A protein and the small-molecule ligand that binds it are described below.
Small molecule (SMILES): C=CC1=C(C)C2=N3->[Ni]45<-N6=C(C=c7c(C)c(C=C)c(n74)=C2)C(C)=C(CCC(=O)O)C6=Cc2c(CCC(=O)O)c(C)c(n25)C=C13

Binding-site contacts:
Ligand atom CAC contacts residue VAL93 of chain 1.E at 3.4 Å (hydrophobic).
Ligand atom CMA contacts residue LYS61 of chain 1.E at 3.2 Å.
Ligand atom C4A contacts residue VAL62 of chain 1.E at 3.6 Å (hydrophobic).
Ligand atom O1D contacts residue PHE46 of chain 1.E at 3.7 Å.
Ligand atom CAD contacts residue LEU91 of chain 1.E at 3.6 Å (hydrophobic).
Ligand atom C3D contacts residue HIS58 of chain 1.E at 3.4 Å.
Ligand atom CMA contacts residue ALA65 of chain 1.E at 3.7 Å (hydrophobic).
Ligand atom CHB contacts residue VAL62 of chain 1.E at 3.6 Å (hydrophobic).
Ligand atom CBB contacts residue VAL132 of chain 1.E at 3.6 Å (hydrophobic).
Ligand atom CHA contacts residue HIS58 of chain 1.E at 3.1 Å.
Ligand atom C3C contacts residue VAL93 of chain 1.E at 3.7 Å (hydrophobic).
Ligand atom CHC contacts residue PHE98 of chain 1.E at 3.5 Å (hydrophobic).
Ligand atom CMD contacts residue TYR42 of chain 1.E at 3.4 Å (hydrophobic).
Ligand atom C2D contacts residue LEU91 of chain 1.E at 3.6 Å (hydrophobic).
Ligand atom C3D contacts residue LEU91 of chain 1.E at 3.5 Å (hydrophobic).
Ligand atom C2B contacts residue LEU136 of chain 1.E at 3.7 Å (hydrophobic).
Ligand atom C1B contacts residue VAL62 of chain 1.E at 3.7 Å (hydrophobic).
Ligand atom C4D contacts residue HIS58 of chain 1.E at 3.1 Å.
Ligand atom C1B contacts residue HIS87 of chain 1.E at 3.7 Å.
Ligand atom NI contacts residue HIS87 of chain 1.E at 2.7 Å.
Ligand atom CMA contacts residue LEU83 of chain 1.E at 3.4 Å (hydrophobic).
Ligand atom NC contacts residue HIS87 of chain 1.E at 3.3 Å.
Ligand atom NB contacts residue HIS87 of chain 1.E at 3.3 Å.
Ligand atom CAB contacts residue LEU136 of chain 1.E at 3.6 Å (hydrophobic).
Ligand atom CMD contacts residue PHE43 of chain 1.E at 3.6 Å (hydrophobic).
Ligand atom CBC contacts residue TYR42 of chain 1.E at 3.7 Å (hydrophobic).
Ligand atom CMC contacts residue ASN97 of chain 1.E at 3.4 Å.
Ligand atom ND contacts residue HIS87 of chain 1.E at 3.2 Å.
Ligand atom C3B contacts residue LEU136 of chain 1.E at 3.6 Å (hydrophobic).
Ligand atom CMD contacts residue LEU91 of chain 1.E at 3.6 Å (hydrophobic).
Ligand atom CHD contacts residue PHE43 of chain 1.E at 3.5 Å (hydrophobic).
Ligand atom NA contacts residue HIS87 of chain 1.E at 3.2 Å.
Ligand atom C1A contacts residue HIS58 of chain 1.E at 3.7 Å.
Ligand atom C4A contacts residue HIS87 of chain 1.E at 3.6 Å.
Ligand atom ND contacts residue HIS58 of chain 1.E at 3.5 Å.
Ligand atom CHB contacts residue HIS87 of chain 1.E at 3.7 Å.
Ligand atom C2D contacts residue PHE43 of chain 1.E at 3.5 Å (hydrophobic).
Ligand atom C1D contacts residue PHE43 of chain 1.E at 3.5 Å (hydrophobic).
Ligand atom CBD contacts residue HIS58 of chain 1.E at 3.5 Å.
Ligand atom CHC contacts residue LEU101 of chain 1.E at 3.5 Å (hydrophobic).

Sequence of chain 1.E:
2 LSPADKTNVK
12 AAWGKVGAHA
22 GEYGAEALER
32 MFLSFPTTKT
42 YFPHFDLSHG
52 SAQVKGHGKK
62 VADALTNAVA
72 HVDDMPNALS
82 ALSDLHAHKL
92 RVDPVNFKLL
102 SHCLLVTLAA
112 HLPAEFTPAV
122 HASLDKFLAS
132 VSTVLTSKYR